Binding-site contacts:
Ligand atom C contacts residue SER142 of chain 1.F at 3.3 Å.
Ligand atom CB contacts residue GLU193 of chain 1.F at 4.0 Å.
Ligand atom C contacts residue THR91 of chain 1.F at 3.7 Å.
Ligand atom OE2 contacts residue LEU138 of chain 1.F at 4.1 Å.
Ligand atom CA contacts residue PRO89 of chain 1.F at 4.0 Å (hydrophobic).
Ligand atom C contacts residue ARG96 of chain 1.F at 3.4 Å.
Ligand atom O contacts residue GLY141 of chain 1.F at 3.2 Å.
Ligand atom OE2 contacts residue GLY141 of chain 1.F at 3.6 Å.
Ligand atom O contacts residue ARG96 of chain 1.F at 2.8 Å (salt-bridge).
Ligand atom OE1 contacts residue THR143 of chain 1.F at 2.7 Å (h-bond).
Ligand atom CG contacts residue GLU193 of chain 1.F at 3.5 Å.
Ligand atom N contacts residue THR91 of chain 1.F at 2.8 Å (h-bond).
Ligand atom CA contacts residue GLU193 of chain 1.F at 3.3 Å.
Ligand atom OXT contacts residue LEU90 of chain 1.F at 3.5 Å.
Ligand atom CA contacts residue SER142 of chain 1.F at 3.2 Å.
Ligand atom O contacts residue TYR61 of chain 1.F at 3.4 Å.
Ligand atom OXT contacts residue THR91 of chain 1.F at 2.8 Å (h-bond).
Ligand atom N contacts residue TYR220 of chain 1.F at 3.6 Å.
Ligand atom OE2 contacts residue SER142 of chain 1.F at 3.3 Å (h-bond).
Ligand atom N contacts residue GLU193 of chain 1.F at 2.8 Å (salt-bridge).
Ligand atom OE1 contacts residue LEU192 of chain 1.F at 4.2 Å.
Ligand atom O contacts residue SER142 of chain 1.F at 2.8 Å (h-bond).
Ligand atom C contacts residue TYR61 of chain 1.F at 3.6 Å (hydrophobic).
Ligand atom CD contacts residue LEU138 of chain 1.F at 4.0 Å (hydrophobic).
Ligand atom N contacts residue PRO89 of chain 1.F at 2.8 Å (h-bond).
Ligand atom CA contacts residue TYR61 of chain 1.F at 4.0 Å (hydrophobic).
Ligand atom N contacts residue SER142 of chain 1.F at 4.0 Å.
Ligand atom CA contacts residue THR91 of chain 1.F at 3.4 Å.
Ligand atom OE2 contacts residue THR143 of chain 1.F at 3.0 Å (h-bond).
Ligand atom OXT contacts residue ARG96 of chain 1.F at 2.8 Å (salt-bridge).
Ligand atom CD contacts residue GLU193 of chain 1.F at 3.9 Å.
Ligand atom N contacts residue TYR61 of chain 1.F at 4.0 Å.
Ligand atom CB contacts residue TYR61 of chain 1.F at 3.5 Å (hydrophobic).
Ligand atom OXT contacts residue SER142 of chain 1.F at 3.9 Å.
Ligand atom CD contacts residue THR143 of chain 1.F at 3.3 Å.
Ligand atom OXT contacts residue TYR61 of chain 1.F at 3.5 Å.
Ligand atom CG contacts residue LEU138 of chain 1.F at 3.7 Å (hydrophobic).
Ligand atom CB contacts residue LEU138 of chain 1.F at 4.0 Å (hydrophobic).
Ligand atom OE1 contacts residue GLU193 of chain 1.F at 3.7 Å.
Ligand atom OXT contacts residue PRO89 of chain 1.F at 3.7 Å.

This protein binds this small molecule.
Small molecule (SMILES): N[C@@H](CCC(=O)O)C(=O)O

Sequence of chain 1.F:
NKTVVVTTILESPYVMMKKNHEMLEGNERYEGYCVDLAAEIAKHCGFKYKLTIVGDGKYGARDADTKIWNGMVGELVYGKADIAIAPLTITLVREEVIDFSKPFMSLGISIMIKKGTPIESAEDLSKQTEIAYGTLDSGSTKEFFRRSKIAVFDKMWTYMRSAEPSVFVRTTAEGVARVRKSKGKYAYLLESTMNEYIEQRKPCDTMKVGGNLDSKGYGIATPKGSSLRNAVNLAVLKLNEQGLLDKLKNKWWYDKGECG